Binding-site contacts:
Ligand atom C3 contacts residue TYR38 of chain 1.F at 3.7 Å (hydrophobic).
Ligand atom C6 contacts residue ASP96 of chain 1.F at 3.4 Å.
Ligand atom C6 contacts residue ILE61 of chain 1.F at 3.8 Å (hydrophobic).
Ligand atom O3 contacts residue TYR38 of chain 1.F at 3.2 Å (h-bond).
Ligand atom C4 contacts residue ASP96 of chain 1.F at 3.6 Å.
Ligand atom C3 contacts residue THR100 of chain 1.F at 4.0 Å.
Ligand atom C3 contacts residue CA1 of chain 1.T at 3.3 Å.
Ligand atom O1 contacts residue GLU44 of chain 1.F at 3.7 Å.
Ligand atom C5 contacts residue GLN57 of chain 1.F at 3.9 Å.
Ligand atom C4 contacts residue CA1 of chain 1.T at 3.3 Å.
Ligand atom C7 contacts residue GLU44 of chain 1.F at 4.0 Å.
Ligand atom O2 contacts residue GLY39 of chain 1.F at 4.0 Å.
Ligand atom O4 contacts residue THR100 of chain 1.F at 3.5 Å (h-bond).
Ligand atom O5 contacts residue GLN57 of chain 1.F at 3.4 Å (h-bond).
Ligand atom C4 contacts residue TYR38 of chain 1.F at 4.0 Å (hydrophobic).
Ligand atom O6 contacts residue VAL97 of chain 1.F at 3.5 Å.
Ligand atom C5 contacts residue ASP96 of chain 1.F at 4.1 Å.
Ligand atom C2 contacts residue CA1 of chain 1.T at 3.9 Å.
Ligand atom C2 contacts residue ASP103 of chain 1.F at 3.9 Å.
Ligand atom O3 contacts residue ASP103 of chain 1.F at 2.6 Å (salt-bridge).
Ligand atom O2 contacts residue ASP103 of chain 1.F at 3.4 Å (salt-bridge).
Ligand atom O2 contacts residue TYR38 of chain 1.F at 4.0 Å.
Ligand atom O2 contacts residue GLU44 of chain 1.F at 2.7 Å (salt-bridge).
Ligand atom O4 contacts residue ASP96 of chain 1.F at 2.6 Å (salt-bridge).
Ligand atom O4 contacts residue CA1 of chain 1.T at 2.5 Å.
Ligand atom C7 contacts residue GLN57 of chain 1.F at 3.9 Å.
Ligand atom O6 contacts residue ILE61 of chain 1.F at 3.6 Å.
Ligand atom C1 contacts residue GLU44 of chain 1.F at 3.1 Å.
Ligand atom C2 contacts residue TYR38 of chain 1.F at 3.3 Å (hydrophobic).
Ligand atom O6 contacts residue GLN57 of chain 1.F at 2.7 Å (h-bond).
Ligand atom O5 contacts residue TYR38 of chain 1.F at 3.5 Å.
Ligand atom C6 contacts residue VAL97 of chain 1.F at 3.5 Å (hydrophobic).
Ligand atom O3 contacts residue THR100 of chain 1.F at 3.4 Å (h-bond).
Ligand atom C2 contacts residue GLU44 of chain 1.F at 3.2 Å.
Ligand atom C6 contacts residue GLN57 of chain 1.F at 3.6 Å.
Ligand atom C3 contacts residue ASP103 of chain 1.F at 3.6 Å.
Ligand atom O4 contacts residue TYR38 of chain 1.F at 3.1 Å (h-bond).
Ligand atom C1 contacts residue TYR38 of chain 1.F at 3.8 Å (hydrophobic).
Ligand atom C4 contacts residue THR100 of chain 1.F at 3.5 Å.
Ligand atom O3 contacts residue CA1 of chain 1.T at 2.4 Å.

This protein binds this small molecule.
Small molecule (SMILES): CO[C@H]1O[C@H](CO)[C@H](O)[C@H](O)[C@H]1O

Sequence of chain 1.F:
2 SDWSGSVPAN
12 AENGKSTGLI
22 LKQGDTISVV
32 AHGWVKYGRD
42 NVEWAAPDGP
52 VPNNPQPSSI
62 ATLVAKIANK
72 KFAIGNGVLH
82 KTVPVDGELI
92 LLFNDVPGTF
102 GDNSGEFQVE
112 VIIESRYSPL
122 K